Sequence of chain 1.A:
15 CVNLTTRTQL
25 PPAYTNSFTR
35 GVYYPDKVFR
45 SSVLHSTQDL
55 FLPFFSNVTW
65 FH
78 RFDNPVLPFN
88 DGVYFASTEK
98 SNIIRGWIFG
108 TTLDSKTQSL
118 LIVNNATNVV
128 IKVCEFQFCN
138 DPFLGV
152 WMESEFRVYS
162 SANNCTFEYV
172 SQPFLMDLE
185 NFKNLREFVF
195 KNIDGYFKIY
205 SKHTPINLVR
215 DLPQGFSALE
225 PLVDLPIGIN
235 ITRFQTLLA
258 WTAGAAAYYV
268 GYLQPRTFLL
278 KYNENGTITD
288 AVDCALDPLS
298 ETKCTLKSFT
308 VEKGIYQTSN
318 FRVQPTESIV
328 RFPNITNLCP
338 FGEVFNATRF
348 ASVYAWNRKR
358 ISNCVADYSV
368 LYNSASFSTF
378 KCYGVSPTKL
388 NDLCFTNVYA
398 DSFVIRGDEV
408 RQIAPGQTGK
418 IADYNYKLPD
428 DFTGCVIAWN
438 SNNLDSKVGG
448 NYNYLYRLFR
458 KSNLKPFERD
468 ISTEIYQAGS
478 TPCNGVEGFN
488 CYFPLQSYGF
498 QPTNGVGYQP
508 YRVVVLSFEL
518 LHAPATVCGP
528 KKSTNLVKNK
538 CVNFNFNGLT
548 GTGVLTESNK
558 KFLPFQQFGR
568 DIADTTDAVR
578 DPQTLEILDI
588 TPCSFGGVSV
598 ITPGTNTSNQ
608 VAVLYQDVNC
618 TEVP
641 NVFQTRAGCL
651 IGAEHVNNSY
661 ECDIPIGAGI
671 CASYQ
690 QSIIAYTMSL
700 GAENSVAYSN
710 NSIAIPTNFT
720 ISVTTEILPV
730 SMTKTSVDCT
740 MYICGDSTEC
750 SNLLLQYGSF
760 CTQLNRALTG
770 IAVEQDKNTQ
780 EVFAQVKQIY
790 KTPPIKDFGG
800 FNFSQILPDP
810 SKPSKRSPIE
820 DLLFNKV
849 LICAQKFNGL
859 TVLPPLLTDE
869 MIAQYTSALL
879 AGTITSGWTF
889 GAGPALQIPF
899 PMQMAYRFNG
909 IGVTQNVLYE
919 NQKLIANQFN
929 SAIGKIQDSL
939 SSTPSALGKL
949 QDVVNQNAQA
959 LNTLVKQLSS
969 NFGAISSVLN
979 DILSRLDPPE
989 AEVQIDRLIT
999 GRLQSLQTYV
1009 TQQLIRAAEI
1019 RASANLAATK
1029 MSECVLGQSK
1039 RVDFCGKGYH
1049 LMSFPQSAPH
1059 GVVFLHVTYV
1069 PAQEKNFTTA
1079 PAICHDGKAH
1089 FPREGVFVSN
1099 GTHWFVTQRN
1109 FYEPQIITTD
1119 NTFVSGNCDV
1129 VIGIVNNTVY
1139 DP

Binding-site contacts:
Ligand atom O5 contacts residue GLN580 of chain 1.A at 4.0 Å.
Ligand atom C6 contacts residue GLN580 of chain 1.A at 3.9 Å.
Ligand atom C4 contacts residue ASN331 of chain 1.A at 4.2 Å.
Ligand atom O7 contacts residue GLN580 of chain 1.A at 4.4 Å.
Ligand atom C8 contacts residue ASN331 of chain 1.A at 3.8 Å.
Ligand atom C5 contacts residue ASN331 of chain 1.A at 3.7 Å.
Ligand atom C1 contacts residue ASN331 of chain 1.A at 1.4 Å.
Ligand atom C7 contacts residue ASN331 of chain 1.A at 3.5 Å.
Ligand atom O7 contacts residue ASN331 of chain 1.A at 3.9 Å.
Ligand atom C4 contacts residue GLN580 of chain 1.A at 4.2 Å.
Ligand atom N2 contacts residue ASN331 of chain 1.A at 2.8 Å (h-bond).
Ligand atom O5 contacts residue ASN331 of chain 1.A at 2.4 Å (h-bond).
Ligand atom C2 contacts residue ASN331 of chain 1.A at 2.5 Å.
Ligand atom C5 contacts residue GLN580 of chain 1.A at 4.3 Å.
Ligand atom C3 contacts residue ASN331 of chain 1.A at 3.8 Å.

The protein below binds the small molecule below.
Small molecule (SMILES): CC(=O)N[C@@H]1[C@@H](O)[C@H](O)[C@@H](CO)O[C@H]1O